Binding-site contacts:
Ligand atom C3 contacts residue ASN657 of chain 1.A at 3.9 Å.
Ligand atom O7 contacts residue ASN657 of chain 1.A at 4.0 Å.
Ligand atom C2 contacts residue ASN657 of chain 1.A at 2.5 Å.
Ligand atom C4 contacts residue ASN657 of chain 1.A at 4.3 Å.
Ligand atom C8 contacts residue HIS655 of chain 1.A at 3.2 Å.
Ligand atom O5 contacts residue ASN657 of chain 1.A at 2.4 Å (h-bond).
Ligand atom C7 contacts residue ASN657 of chain 1.A at 4.0 Å.
Ligand atom C1 contacts residue ASN657 of chain 1.A at 1.4 Å.
Ligand atom N2 contacts residue HIS655 of chain 1.A at 4.0 Å.
Ligand atom N2 contacts residue ASN657 of chain 1.A at 3.0 Å (h-bond).
Ligand atom C7 contacts residue HIS655 of chain 1.A at 4.3 Å.
Ligand atom C8 contacts residue VAL656 of chain 1.A at 4.0 Å (hydrophobic).
Ligand atom C5 contacts residue ASN657 of chain 1.A at 3.7 Å.

A protein and the small-molecule ligand that binds it are described below.
Small molecule (SMILES): CC(=O)N[C@@H]1[C@@H](O)[C@H](O)[C@@H](CO)O[C@H]1O

Sequence of chain 1.A:
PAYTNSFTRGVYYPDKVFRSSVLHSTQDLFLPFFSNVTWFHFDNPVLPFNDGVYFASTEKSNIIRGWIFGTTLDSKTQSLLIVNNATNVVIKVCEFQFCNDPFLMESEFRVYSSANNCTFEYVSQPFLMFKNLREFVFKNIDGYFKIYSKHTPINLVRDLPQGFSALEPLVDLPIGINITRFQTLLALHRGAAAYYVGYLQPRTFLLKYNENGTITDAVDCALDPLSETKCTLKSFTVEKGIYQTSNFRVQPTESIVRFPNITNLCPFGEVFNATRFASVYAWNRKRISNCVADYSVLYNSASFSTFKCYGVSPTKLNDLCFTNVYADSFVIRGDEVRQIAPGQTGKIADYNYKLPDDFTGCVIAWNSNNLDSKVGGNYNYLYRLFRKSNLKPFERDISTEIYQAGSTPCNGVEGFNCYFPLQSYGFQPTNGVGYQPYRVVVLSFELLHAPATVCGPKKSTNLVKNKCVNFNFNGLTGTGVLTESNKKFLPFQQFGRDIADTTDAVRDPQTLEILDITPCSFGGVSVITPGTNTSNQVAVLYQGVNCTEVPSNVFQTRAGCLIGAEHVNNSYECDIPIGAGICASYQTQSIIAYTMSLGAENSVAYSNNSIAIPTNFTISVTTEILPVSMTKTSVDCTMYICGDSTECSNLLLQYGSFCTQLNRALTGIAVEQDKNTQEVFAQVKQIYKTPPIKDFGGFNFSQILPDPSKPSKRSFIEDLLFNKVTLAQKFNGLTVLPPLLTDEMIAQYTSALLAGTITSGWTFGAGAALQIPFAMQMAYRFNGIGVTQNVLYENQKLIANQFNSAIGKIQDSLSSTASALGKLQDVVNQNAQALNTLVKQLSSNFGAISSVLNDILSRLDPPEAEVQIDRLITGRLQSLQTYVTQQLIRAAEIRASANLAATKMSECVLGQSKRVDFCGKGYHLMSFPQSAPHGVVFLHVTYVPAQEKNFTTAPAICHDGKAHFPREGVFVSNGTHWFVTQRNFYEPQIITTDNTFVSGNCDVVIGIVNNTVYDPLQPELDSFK